Binding-site contacts:
Ligand atom C4 contacts residue TRP47 of chain 8.D at 3.9 Å (hydrophobic).
Ligand atom C5 contacts residue TRP47 of chain 8.D at 3.8 Å (hydrophobic).
Ligand atom C6 contacts residue TRP47 of chain 8.D at 3.9 Å (hydrophobic).
Ligand atom N9 contacts residue TRP47 of chain 8.D at 3.9 Å.
Ligand atom OP2 contacts residue GLY49 of chain 8.E at 4.2 Å.
Ligand atom O4' contacts residue LYS143 of chain 8.D at 4.1 Å.
Ligand atom C2 contacts residue TRP47 of chain 8.D at 4.2 Å (hydrophobic).
Ligand atom N3 contacts residue TRP47 of chain 8.D at 4.1 Å.
Ligand atom O4' contacts residue TRP47 of chain 8.D at 4.1 Å.
Ligand atom C5' contacts residue VAL178 of chain 8.E at 4.5 Å (hydrophobic).
Ligand atom N7 contacts residue TRP47 of chain 8.D at 3.7 Å.
Ligand atom C8 contacts residue TRP47 of chain 8.D at 3.8 Å (hydrophobic).
Ligand atom N6 contacts residue TYR50 of chain 8.D at 4.2 Å.
Ligand atom C6 contacts residue THR48 of chain 8.D at 4.2 Å.
Ligand atom C1' contacts residue TRP47 of chain 8.D at 4.3 Å (hydrophobic).
Ligand atom N1 contacts residue TRP47 of chain 8.D at 4.3 Å.
Ligand atom OP2 contacts residue VAL178 of chain 8.E at 4.5 Å.
Ligand atom N1 contacts residue THR48 of chain 8.D at 4.0 Å.
Ligand atom N6 contacts residue THR48 of chain 8.D at 3.3 Å (h-bond).
Ligand atom N6 contacts residue TRP47 of chain 8.D at 3.8 Å.

Sequence of chain 8.E:
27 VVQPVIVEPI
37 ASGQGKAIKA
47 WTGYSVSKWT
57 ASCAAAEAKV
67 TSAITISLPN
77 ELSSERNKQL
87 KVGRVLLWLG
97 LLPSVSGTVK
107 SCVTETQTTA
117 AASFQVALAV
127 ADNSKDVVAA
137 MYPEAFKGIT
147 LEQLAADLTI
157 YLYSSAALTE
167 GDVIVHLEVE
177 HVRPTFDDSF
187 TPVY

This small molecule binds to this protein.
Small molecule (SMILES): Nc1ncnc2c1ncn2[C@@H]1O[C@H](COO[C@@H]2C[C@@H](CO[P](=O)(O)O[C@H]3[C@@H](O)[C@H](n4cnc5c(N)ncnc54)O[C@@H]3COP(=O)=O)O[C@H]2n2ccc(=O)[nH]c2=O)[C@@H](OOP(O)OC[C@H]2O[C@@H](n3ccc(=O)[nH]c3=O)[C@H](O)[C@@H]2O)[C@H]1O.Op1oo1

Sequence of chain 8.D:
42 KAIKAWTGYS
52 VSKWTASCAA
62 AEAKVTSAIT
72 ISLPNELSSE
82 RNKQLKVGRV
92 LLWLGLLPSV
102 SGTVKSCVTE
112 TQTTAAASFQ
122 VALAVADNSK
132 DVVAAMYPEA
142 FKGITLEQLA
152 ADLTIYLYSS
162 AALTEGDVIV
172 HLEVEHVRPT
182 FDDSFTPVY